The small molecule below binds the protein below.
Small molecule (SMILES): [H]/N=C\c1c[nH]c2nc(N)[nH]c(=O)c12

Binding-site contacts:
Ligand atom C4 contacts residue GLU46 of chain 1.A at 4.0 Å.
Ligand atom C2 contacts residue ILE45 of chain 1.A at 3.7 Å (hydrophobic).
Ligand atom O6 contacts residue GLU63 of chain 1.M at 3.5 Å (salt-bridge).
Ligand atom C4 contacts residue ILE45 of chain 1.A at 3.5 Å (hydrophobic).
Ligand atom C8 contacts residue TYR90 of chain 1.M at 3.4 Å (hydrophobic).
Ligand atom C4 contacts residue LEU61 of chain 1.M at 4.0 Å (hydrophobic).
Ligand atom N1 contacts residue ILE45 of chain 1.A at 3.8 Å.
Ligand atom C77 contacts residue CYS21 of chain 1.M at 1.7 Å (hydrophobic).
Ligand atom C6 contacts residue HIS62 of chain 1.M at 3.8 Å.
Ligand atom N3 contacts residue ALA44 of chain 1.A at 3.7 Å.
Ligand atom N1 contacts residue GLU63 of chain 1.M at 2.6 Å (salt-bridge).
Ligand atom C2 contacts residue LEU61 of chain 1.M at 4.0 Å (hydrophobic).
Ligand atom N2 contacts residue ALA44 of chain 1.A at 3.6 Å.
Ligand atom N3 contacts residue LEU2 of chain 1.A at 4.0 Å.
Ligand atom C5 contacts residue LEU61 of chain 1.M at 3.6 Å (hydrophobic).
Ligand atom C6 contacts residue ILE45 of chain 1.A at 3.8 Å (hydrophobic).
Ligand atom N2 contacts residue ILE45 of chain 1.A at 3.6 Å.
Ligand atom N77 contacts residue HIS62 of chain 1.M at 3.6 Å.
Ligand atom C77 contacts residue ASP28 of chain 1.M at 3.6 Å.
Ligand atom N2 contacts residue LEU43 of chain 1.A at 2.8 Å (h-bond).
Ligand atom N3 contacts residue ILE45 of chain 1.A at 3.2 Å (h-bond).
Ligand atom C2 contacts residue LEU43 of chain 1.A at 4.0 Å (hydrophobic).
Ligand atom C6 contacts residue GLU63 of chain 1.M at 3.5 Å.
Ligand atom N77 contacts residue CYS21 of chain 1.M at 2.6 Å (h-bond).
Ligand atom O6 contacts residue LEU61 of chain 1.M at 3.5 Å.
Ligand atom N9 contacts residue GLU46 of chain 1.A at 3.0 Å (salt-bridge).
Ligand atom O6 contacts residue HIS62 of chain 1.M at 2.7 Å (h-bond).
Ligand atom C6 contacts residue LEU61 of chain 1.M at 3.3 Å (hydrophobic).
Ligand atom N1 contacts residue LEU61 of chain 1.M at 3.5 Å.
Ligand atom C2 contacts residue GLU63 of chain 1.M at 3.5 Å.
Ligand atom N2 contacts residue VAL42 of chain 1.A at 3.4 Å.
Ligand atom N77 contacts residue ASP28 of chain 1.M at 2.6 Å (salt-bridge).
Ligand atom C8 contacts residue CYS21 of chain 1.M at 3.1 Å (hydrophobic).
Ligand atom N2 contacts residue GLU63 of chain 1.M at 3.0 Å (salt-bridge).
Ligand atom N9 contacts residue ILE23 of chain 1.M at 3.8 Å.
Ligand atom C7 contacts residue TYR90 of chain 1.M at 4.1 Å (hydrophobic).
Ligand atom C8 contacts residue GLU46 of chain 1.A at 3.1 Å.
Ligand atom C7 contacts residue CYS21 of chain 1.M at 2.9 Å (hydrophobic).
Ligand atom C5 contacts residue ILE45 of chain 1.A at 3.6 Å (hydrophobic).
Ligand atom C8 contacts residue ILE23 of chain 1.M at 3.7 Å (hydrophobic).

Sequence of chain 1.M:
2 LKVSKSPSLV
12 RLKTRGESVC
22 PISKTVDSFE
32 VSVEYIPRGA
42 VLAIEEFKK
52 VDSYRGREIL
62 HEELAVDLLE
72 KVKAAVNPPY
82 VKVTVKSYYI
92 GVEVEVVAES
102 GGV

Sequence of chain 1.A:
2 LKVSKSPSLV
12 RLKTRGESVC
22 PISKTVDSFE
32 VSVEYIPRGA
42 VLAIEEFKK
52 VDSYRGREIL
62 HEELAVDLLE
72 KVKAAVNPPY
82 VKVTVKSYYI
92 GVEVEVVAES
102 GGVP